Sequence of chain 53.X:
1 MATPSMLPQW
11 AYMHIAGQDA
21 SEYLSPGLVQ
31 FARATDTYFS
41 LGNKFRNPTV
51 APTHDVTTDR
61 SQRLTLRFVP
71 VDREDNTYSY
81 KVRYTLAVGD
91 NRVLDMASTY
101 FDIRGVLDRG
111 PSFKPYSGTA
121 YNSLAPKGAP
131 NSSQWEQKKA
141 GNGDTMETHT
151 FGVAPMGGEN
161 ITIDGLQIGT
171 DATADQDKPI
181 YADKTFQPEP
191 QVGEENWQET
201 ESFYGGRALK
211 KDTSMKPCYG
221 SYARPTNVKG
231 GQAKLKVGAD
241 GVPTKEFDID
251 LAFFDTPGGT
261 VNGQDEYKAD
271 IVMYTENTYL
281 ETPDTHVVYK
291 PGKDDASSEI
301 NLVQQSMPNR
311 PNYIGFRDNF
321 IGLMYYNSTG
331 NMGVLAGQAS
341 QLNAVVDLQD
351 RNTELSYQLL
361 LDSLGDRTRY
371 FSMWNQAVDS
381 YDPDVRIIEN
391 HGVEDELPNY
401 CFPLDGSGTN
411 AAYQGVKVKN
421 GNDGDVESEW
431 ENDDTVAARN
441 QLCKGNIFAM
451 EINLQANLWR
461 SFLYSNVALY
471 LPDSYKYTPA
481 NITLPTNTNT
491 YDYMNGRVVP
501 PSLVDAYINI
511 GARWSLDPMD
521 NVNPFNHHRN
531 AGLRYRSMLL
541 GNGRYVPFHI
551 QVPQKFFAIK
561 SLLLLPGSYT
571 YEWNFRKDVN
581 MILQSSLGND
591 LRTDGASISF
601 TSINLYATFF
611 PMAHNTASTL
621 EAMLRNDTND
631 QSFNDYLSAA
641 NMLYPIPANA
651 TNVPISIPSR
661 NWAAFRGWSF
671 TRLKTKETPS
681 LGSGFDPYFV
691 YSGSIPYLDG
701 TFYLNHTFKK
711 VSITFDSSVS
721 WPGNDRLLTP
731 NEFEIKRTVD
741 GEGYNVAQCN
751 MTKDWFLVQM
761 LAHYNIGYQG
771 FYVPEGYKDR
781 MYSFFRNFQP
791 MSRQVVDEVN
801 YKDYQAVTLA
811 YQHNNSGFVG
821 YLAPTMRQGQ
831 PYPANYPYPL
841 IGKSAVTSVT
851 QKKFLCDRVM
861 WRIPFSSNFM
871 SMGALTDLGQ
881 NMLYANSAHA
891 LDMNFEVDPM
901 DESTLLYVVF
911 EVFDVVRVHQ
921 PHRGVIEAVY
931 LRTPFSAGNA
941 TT

Sequence of chain 53.V:
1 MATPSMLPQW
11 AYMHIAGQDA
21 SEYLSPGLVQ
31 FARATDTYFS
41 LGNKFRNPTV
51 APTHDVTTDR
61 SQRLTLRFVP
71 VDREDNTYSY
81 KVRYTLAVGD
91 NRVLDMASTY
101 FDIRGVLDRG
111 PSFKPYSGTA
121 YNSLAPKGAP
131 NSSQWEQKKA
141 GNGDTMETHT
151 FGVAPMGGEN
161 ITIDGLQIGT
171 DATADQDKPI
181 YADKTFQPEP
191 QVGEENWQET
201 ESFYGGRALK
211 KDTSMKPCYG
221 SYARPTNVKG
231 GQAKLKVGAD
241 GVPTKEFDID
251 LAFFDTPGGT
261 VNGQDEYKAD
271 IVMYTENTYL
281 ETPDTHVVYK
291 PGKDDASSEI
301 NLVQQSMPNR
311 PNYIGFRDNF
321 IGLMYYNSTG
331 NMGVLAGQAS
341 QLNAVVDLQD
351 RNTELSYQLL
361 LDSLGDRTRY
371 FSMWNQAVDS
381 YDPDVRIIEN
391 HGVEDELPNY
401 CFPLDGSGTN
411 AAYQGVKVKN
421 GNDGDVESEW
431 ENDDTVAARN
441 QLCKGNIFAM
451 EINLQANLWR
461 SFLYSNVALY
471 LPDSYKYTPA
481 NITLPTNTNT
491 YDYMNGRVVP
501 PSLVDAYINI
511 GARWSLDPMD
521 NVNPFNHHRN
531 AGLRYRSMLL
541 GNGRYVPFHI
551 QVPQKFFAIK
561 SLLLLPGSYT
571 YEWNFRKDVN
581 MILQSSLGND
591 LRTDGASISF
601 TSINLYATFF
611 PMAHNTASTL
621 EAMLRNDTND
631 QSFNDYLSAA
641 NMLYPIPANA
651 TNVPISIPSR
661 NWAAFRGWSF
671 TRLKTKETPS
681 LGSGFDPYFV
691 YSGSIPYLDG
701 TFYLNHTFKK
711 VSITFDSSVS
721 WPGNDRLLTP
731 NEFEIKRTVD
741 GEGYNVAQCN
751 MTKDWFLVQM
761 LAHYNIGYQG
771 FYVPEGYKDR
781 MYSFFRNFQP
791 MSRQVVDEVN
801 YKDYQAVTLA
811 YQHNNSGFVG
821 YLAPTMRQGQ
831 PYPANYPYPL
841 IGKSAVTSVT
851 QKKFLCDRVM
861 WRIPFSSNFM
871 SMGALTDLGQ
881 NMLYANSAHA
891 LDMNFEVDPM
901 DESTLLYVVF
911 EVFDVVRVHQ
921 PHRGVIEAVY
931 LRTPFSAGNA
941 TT

This small molecule binds to this protein.
Small molecule (SMILES): CC[C@H](C)[C@H](NC(=O)[C@@H](N)CC(=O)O)C(=O)N[C@@H](CC(N)=O)C(=O)N[C@@H](Cc1ccccc1)C(=O)N[C@@H](CO)C(=O)N[C@@H](CO)C(=O)N[C@H](C=O)CC(C)C

Binding-site contacts:
Ligand atom CD1 contacts residue SER21 of chain 53.V at 3.4 Å.
Ligand atom CB contacts residue ASN47 of chain 53.V at 3.7 Å.
Ligand atom CG contacts residue ASN634 of chain 53.X at 3.9 Å.
Ligand atom CD2 contacts residue ALA20 of chain 53.V at 3.8 Å (hydrophobic).
Ligand atom ND2 contacts residue THR49 of chain 53.V at 3.9 Å.
Ligand atom O contacts residue ARG46 of chain 53.V at 3.9 Å.
Ligand atom OG contacts residue ARG46 of chain 53.V at 3.2 Å.
Ligand atom O contacts residue ASN43 of chain 53.V at 3.6 Å.
Ligand atom N contacts residue ARG666 of chain 53.X at 3.4 Å.
Ligand atom O contacts residue ASN634 of chain 53.X at 3.0 Å (h-bond).
Ligand atom CG2 contacts residue TYR636 of chain 53.X at 3.8 Å (hydrophobic).
Ligand atom OD1 contacts residue ARG666 of chain 53.X at 3.7 Å.
Ligand atom N contacts residue ARG666 of chain 53.X at 3.4 Å (salt-bridge).
Ligand atom CD1 contacts residue ARG33 of chain 53.V at 3.8 Å.
Ligand atom OD1 contacts residue ASN634 of chain 53.X at 3.2 Å (h-bond).
Ligand atom CD1 contacts residue ARG46 of chain 53.V at 3.9 Å.
Ligand atom OD2 contacts residue GLY667 of chain 53.X at 3.7 Å.
Ligand atom CE1 contacts residue ARG46 of chain 53.V at 3.7 Å.
Ligand atom N contacts residue GLY42 of chain 53.V at 3.5 Å (h-bond).
Ligand atom CB contacts residue GLY42 of chain 53.V at 3.7 Å.
Ligand atom O contacts residue GLY42 of chain 53.V at 3.5 Å.
Ligand atom CB contacts residue PHE913 of chain 53.X at 3.9 Å (hydrophobic).
Ligand atom N contacts residue ALA874 of chain 53.X at 3.8 Å.
Ligand atom CB contacts residue GLU911 of chain 53.X at 3.6 Å.
Ligand atom CB contacts residue ARG666 of chain 53.X at 3.9 Å.
Ligand atom O contacts residue ALA874 of chain 53.X at 3.7 Å.
Ligand atom CB contacts residue ALA874 of chain 53.X at 3.9 Å (hydrophobic).
Ligand atom CG contacts residue GLU911 of chain 53.X at 3.5 Å.
Ligand atom N contacts residue GLY873 of chain 53.X at 3.8 Å.
Ligand atom CG contacts residue GLY667 of chain 53.X at 3.7 Å.
Ligand atom CD1 contacts residue ARG666 of chain 53.X at 3.9 Å.
Ligand atom OD1 contacts residue GLY667 of chain 53.X at 3.3 Å (h-bond).
Ligand atom CA contacts residue ARG666 of chain 53.X at 3.6 Å.
Ligand atom C contacts residue ASN634 of chain 53.X at 3.8 Å.
Ligand atom OD2 contacts residue GLU911 of chain 53.X at 3.4 Å (salt-bridge).
Ligand atom N contacts residue ARG46 of chain 53.V at 3.9 Å.
Ligand atom OG contacts residue PHE45 of chain 53.V at 3.3 Å (h-bond).
Ligand atom N contacts residue SER871 of chain 53.X at 3.6 Å.
Ligand atom OD2 contacts residue PRO864 of chain 53.X at 3.6 Å.
Ligand atom C contacts residue ARG666 of chain 53.X at 3.7 Å.